Binding-site contacts:
Ligand atom OAC contacts residue ASP104 of chain 1.B at 3.0 Å (salt-bridge).
Ligand atom O6 contacts residue GLU155 of chain 1.B at 3.7 Å.
Ligand atom OAB contacts residue GLY109 of chain 1.B at 2.5 Å (h-bond).
Ligand atom N7 contacts residue ASP107 of chain 1.B at 3.7 Å.
Ligand atom OAE contacts residue THR111 of chain 1.B at 2.9 Å (h-bond).
Ligand atom C8 contacts residue ASP107 of chain 1.B at 3.3 Å.
Ligand atom N7 contacts residue LYS135 of chain 1.B at 3.1 Å (salt-bridge).
Ligand atom N1 contacts residue VAL157 of chain 1.B at 2.9 Å (h-bond).
Ligand atom OAB contacts residue SER108 of chain 1.B at 3.2 Å (h-bond).
Ligand atom OAF contacts residue ASP107 of chain 1.B at 2.5 Å (salt-bridge).
Ligand atom C6 contacts residue VAL157 of chain 1.B at 3.7 Å (hydrophobic).
Ligand atom OAB contacts residue ASP107 of chain 1.B at 3.1 Å (salt-bridge).
Ligand atom OAD contacts residue GLU103 of chain 1.B at 3.3 Å (salt-bridge).
Ligand atom OAF contacts residue GLY109 of chain 1.B at 3.6 Å (h-bond).
Ligand atom PAX contacts residue SER108 of chain 1.B at 3.5 Å.
Ligand atom OAF contacts residue SER108 of chain 1.B at 2.6 Å (h-bond).
Ligand atom OAE contacts residue GLY109 of chain 1.B at 3.9 Å.
Ligand atom C2 contacts residue VAL157 of chain 1.B at 3.7 Å (hydrophobic).
Ligand atom N7 contacts residue ARG138 of chain 1.B at 3.5 Å (salt-bridge).
Ligand atom C2 contacts residue ASP163 of chain 1.B at 3.8 Å.
Ligand atom N1 contacts residue ILE162 of chain 1.B at 3.8 Å.
Ligand atom OAB contacts residue ILE106 of chain 1.B at 3.6 Å.
Ligand atom C5 contacts residue LYS135 of chain 1.B at 3.7 Å.
Ligand atom N1 contacts residue PHE156 of chain 1.B at 3.2 Å.
Ligand atom C6 contacts residue LYS135 of chain 1.B at 3.7 Å.
Ligand atom C2 contacts residue PHE156 of chain 1.B at 3.3 Å (hydrophobic).
Ligand atom C6 contacts residue PHE156 of chain 1.B at 3.6 Å (hydrophobic).
Ligand atom CAM contacts residue ASP107 of chain 1.B at 3.5 Å.
Ligand atom PAX contacts residue GLY109 of chain 1.B at 3.5 Å.
Ligand atom C2 contacts residue ILE162 of chain 1.B at 3.4 Å (hydrophobic).
Ligand atom OAB contacts residue ASN110 of chain 1.B at 3.9 Å.
Ligand atom O6 contacts residue VAL157 of chain 1.B at 2.9 Å (h-bond).
Ligand atom OAE contacts residue ASN110 of chain 1.B at 3.5 Å (h-bond).
Ligand atom OAD contacts residue ASP104 of chain 1.B at 3.6 Å.
Ligand atom PAX contacts residue ASP107 of chain 1.B at 3.2 Å.
Ligand atom O6 contacts residue LYS135 of chain 1.B at 3.0 Å (salt-bridge).
Ligand atom OAE contacts residue SER108 of chain 1.B at 3.6 Å.
Ligand atom CAK contacts residue ASP107 of chain 1.B at 3.9 Å.
Ligand atom CAM contacts residue ILE105 of chain 1.B at 3.6 Å (hydrophobic).
Ligand atom O6 contacts residue PHE156 of chain 1.B at 3.3 Å.

Sequence of chain 1.B:
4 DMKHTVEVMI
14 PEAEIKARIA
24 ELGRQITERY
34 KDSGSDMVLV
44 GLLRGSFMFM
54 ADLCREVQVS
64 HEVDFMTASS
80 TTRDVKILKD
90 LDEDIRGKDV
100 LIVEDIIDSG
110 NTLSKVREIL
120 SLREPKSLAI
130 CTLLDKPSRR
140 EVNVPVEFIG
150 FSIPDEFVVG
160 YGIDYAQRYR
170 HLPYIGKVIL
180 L

A protein and the small-molecule ligand that binds it are described below.
Small molecule (SMILES): O=c1[nH]cnc2c1ncn2CCN(CCP(=O)(O)O)C[C@H](O)CO